A protein and the small-molecule ligand that binds it are described below.
Small molecule (SMILES): CC(C)C[C@H](NC(=O)c1cnccn1)C(=O)N[C@@H](CC(C)C)C(=O)N[C@H](CCS(C)(=O)=O)Cc1ccc(CN)cc1

Sequence of chain 1.Y:
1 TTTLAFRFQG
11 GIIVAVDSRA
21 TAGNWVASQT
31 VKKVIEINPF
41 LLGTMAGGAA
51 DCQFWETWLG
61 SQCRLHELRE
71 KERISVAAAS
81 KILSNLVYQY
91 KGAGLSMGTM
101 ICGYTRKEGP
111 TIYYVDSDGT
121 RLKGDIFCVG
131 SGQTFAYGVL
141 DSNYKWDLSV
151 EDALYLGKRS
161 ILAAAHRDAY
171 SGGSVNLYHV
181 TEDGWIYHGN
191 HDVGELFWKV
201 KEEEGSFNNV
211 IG

Binding-site contacts:
Ligand atom C26 contacts residue GLY47 of chain 1.Y at 3.5 Å.
Ligand atom C9 contacts residue THR21 of chain 1.Y at 3.6 Å.
Ligand atom C16 contacts residue LYS33 of chain 1.Y at 3.7 Å.
Ligand atom N11 contacts residue THR21 of chain 1.Y at 3.0 Å (h-bond).
Ligand atom C16 contacts residue GLY47 of chain 1.Y at 3.8 Å.
Ligand atom C40 contacts residue ALA49 of chain 1.Y at 3.6 Å (hydrophobic).
Ligand atom N8 contacts residue ASP126 of chain 1.Z at 3.8 Å.
Ligand atom N14 contacts residue THR1 of chain 1.Y at 3.6 Å.
Ligand atom C12 contacts residue GLY47 of chain 1.Y at 3.5 Å.
Ligand atom C10 contacts residue THR21 of chain 1.Y at 3.8 Å.
Ligand atom C23 contacts residue MET45 of chain 1.Y at 3.6 Å (hydrophobic).
Ligand atom C24 contacts residue MET45 of chain 1.Y at 3.5 Å (hydrophobic).
Ligand atom S27 contacts residue THR1 of chain 1.Y at 3.6 Å.
Ligand atom C4 contacts residue PRO127 of chain 1.Z at 3.9 Å (hydrophobic).
Ligand atom C15 contacts residue GLY47 of chain 1.Y at 3.9 Å.
Ligand atom O30 contacts residue THR1 of chain 1.Y at 3.2 Å.
Ligand atom O31 contacts residue ALA20 of chain 1.Y at 3.6 Å.
Ligand atom O39 contacts residue ALA49 of chain 1.Y at 3.1 Å (h-bond).
Ligand atom C12 contacts residue THR21 of chain 1.Y at 3.9 Å.
Ligand atom O30 contacts residue SER131 of chain 1.Y at 2.8 Å (h-bond).
Ligand atom C19 contacts residue ALA49 of chain 1.Y at 3.8 Å (hydrophobic).
Ligand atom C4 contacts residue ASP126 of chain 1.Z at 3.8 Å.
Ligand atom O30 contacts residue GLY130 of chain 1.Y at 3.8 Å.
Ligand atom C26 contacts residue THR1 of chain 1.Y at 2.5 Å.
Ligand atom C34 contacts residue GLY48 of chain 1.Y at 3.8 Å.
Ligand atom N22 contacts residue SER130 of chain 1.Z at 3.4 Å (h-bond).
Ligand atom C19 contacts residue VAL31 of chain 1.Y at 3.5 Å (hydrophobic).
Ligand atom C16 contacts residue THR1 of chain 1.Y at 2.8 Å.
Ligand atom N14 contacts residue GLY47 of chain 1.Y at 2.9 Å (h-bond).
Ligand atom C25 contacts residue THR1 of chain 1.Y at 1.4 Å.
Ligand atom N6 contacts residue ASP126 of chain 1.Z at 3.4 Å (salt-bridge).
Ligand atom C13 contacts residue GLY47 of chain 1.Y at 3.7 Å.
Ligand atom C15 contacts residue THR1 of chain 1.Y at 2.4 Å.
Ligand atom C20 contacts residue VAL31 of chain 1.Y at 3.7 Å (hydrophobic).
Ligand atom N22 contacts residue VAL31 of chain 1.Y at 3.5 Å.
Ligand atom O31 contacts residue THR21 of chain 1.Y at 3.0 Å (h-bond).
Ligand atom N22 contacts residue GLN53 of chain 1.Y at 3.4 Å (h-bond).
Ligand atom C17 contacts residue LYS33 of chain 1.Y at 3.8 Å.
Ligand atom C43 contacts residue ALA27 of chain 1.Y at 3.3 Å (hydrophobic).
Ligand atom C21 contacts residue VAL31 of chain 1.Y at 3.7 Å (hydrophobic).

Sequence of chain 1.Z:
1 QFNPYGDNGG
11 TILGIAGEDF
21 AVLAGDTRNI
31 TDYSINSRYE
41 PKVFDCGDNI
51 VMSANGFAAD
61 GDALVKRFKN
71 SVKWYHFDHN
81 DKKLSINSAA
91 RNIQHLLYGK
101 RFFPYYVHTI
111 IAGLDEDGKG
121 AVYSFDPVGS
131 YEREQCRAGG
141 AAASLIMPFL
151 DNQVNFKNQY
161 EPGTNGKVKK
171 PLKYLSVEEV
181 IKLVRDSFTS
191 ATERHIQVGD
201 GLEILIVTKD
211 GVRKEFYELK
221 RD